The protein below binds the small molecule below.
Small molecule (SMILES): CC(=O)N[C@H]1[C@H](O[C@H]2[C@H](O)[C@@H](NC(C)=O)CO[C@@H]2CO[C@H]2O[C@@H](C)[C@@H](O)[C@@H](O)[C@@H]2O)O[C@H](CO)[C@@H](O)[C@@H]1O

Binding-site contacts:
Ligand atom C4 contacts residue ASN341 of chain 2.A at 4.2 Å.
Ligand atom C2 contacts residue ASN341 of chain 2.A at 2.3 Å.
Ligand atom C5 contacts residue SER338 of chain 2.A at 3.8 Å.
Ligand atom C6 contacts residue ASP340 of chain 2.A at 4.3 Å.
Ligand atom O7 contacts residue SER343 of chain 2.A at 4.5 Å.
Ligand atom C5 contacts residue PHE337 of chain 2.A at 4.1 Å (hydrophobic).
Ligand atom C1 contacts residue GLY336 of chain 2.A at 4.1 Å.
Ligand atom C1 contacts residue SER338 of chain 2.A at 3.7 Å.
Ligand atom O4 contacts residue GLY336 of chain 2.A at 4.0 Å.
Ligand atom C8 contacts residue GLY336 of chain 2.A at 4.2 Å.
Ligand atom C5 contacts residue GLY336 of chain 2.A at 4.2 Å.
Ligand atom C7 contacts residue PRO335 of chain 2.A at 4.5 Å (hydrophobic).
Ligand atom O5 contacts residue SER338 of chain 2.A at 4.1 Å.
Ligand atom N2 contacts residue ASN341 of chain 2.A at 2.8 Å (h-bond).
Ligand atom O7 contacts residue ASN341 of chain 2.A at 3.8 Å.
Ligand atom C5 contacts residue ASN341 of chain 2.A at 3.7 Å.
Ligand atom C7 contacts residue ASN341 of chain 2.A at 3.1 Å.
Ligand atom C6 contacts residue SER338 of chain 2.A at 3.9 Å.
Ligand atom C5 contacts residue ASN341 of chain 2.A at 4.3 Å.
Ligand atom O7 contacts residue GLY336 of chain 2.A at 3.2 Å (h-bond).
Ligand atom C6 contacts residue PHE337 of chain 2.A at 3.9 Å (hydrophobic).
Ligand atom C7 contacts residue GLY336 of chain 2.A at 3.8 Å.
Ligand atom C2 contacts residue GLY336 of chain 2.A at 4.4 Å.
Ligand atom C8 contacts residue ASN341 of chain 2.A at 3.3 Å.
Ligand atom C3 contacts residue ASN341 of chain 2.A at 3.7 Å.
Ligand atom C3 contacts residue GLY336 of chain 2.A at 4.1 Å.
Ligand atom N2 contacts residue GLY336 of chain 2.A at 4.4 Å.
Ligand atom C1 contacts residue ASN341 of chain 2.A at 1.4 Å.
Ligand atom C6 contacts residue SER338 of chain 2.A at 3.9 Å.
Ligand atom O5 contacts residue SER338 of chain 2.A at 3.2 Å.
Ligand atom C6 contacts residue ASN341 of chain 2.A at 4.1 Å.
Ligand atom O7 contacts residue PRO335 of chain 2.A at 3.6 Å.
Ligand atom O7 contacts residue ASN342 of chain 2.A at 3.4 Å (h-bond).
Ligand atom O5 contacts residue ASN341 of chain 2.A at 2.4 Å (h-bond).
Ligand atom C8 contacts residue PHE337 of chain 2.A at 4.3 Å (hydrophobic).

Sequence of chain 2.A:
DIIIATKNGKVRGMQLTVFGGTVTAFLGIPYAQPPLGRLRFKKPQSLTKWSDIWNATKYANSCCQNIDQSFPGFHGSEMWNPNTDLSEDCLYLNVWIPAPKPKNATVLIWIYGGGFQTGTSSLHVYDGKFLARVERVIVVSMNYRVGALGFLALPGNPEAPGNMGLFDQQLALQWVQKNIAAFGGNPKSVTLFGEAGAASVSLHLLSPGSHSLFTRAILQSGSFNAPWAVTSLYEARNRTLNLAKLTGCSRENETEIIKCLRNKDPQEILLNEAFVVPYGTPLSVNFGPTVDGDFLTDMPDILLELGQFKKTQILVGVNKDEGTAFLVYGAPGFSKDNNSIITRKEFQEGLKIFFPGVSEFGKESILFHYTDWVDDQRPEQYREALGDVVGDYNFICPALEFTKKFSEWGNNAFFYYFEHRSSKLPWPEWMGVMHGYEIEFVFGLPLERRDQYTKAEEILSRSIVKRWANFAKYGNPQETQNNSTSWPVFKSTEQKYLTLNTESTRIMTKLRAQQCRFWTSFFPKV